Sequence of chain 1.A:
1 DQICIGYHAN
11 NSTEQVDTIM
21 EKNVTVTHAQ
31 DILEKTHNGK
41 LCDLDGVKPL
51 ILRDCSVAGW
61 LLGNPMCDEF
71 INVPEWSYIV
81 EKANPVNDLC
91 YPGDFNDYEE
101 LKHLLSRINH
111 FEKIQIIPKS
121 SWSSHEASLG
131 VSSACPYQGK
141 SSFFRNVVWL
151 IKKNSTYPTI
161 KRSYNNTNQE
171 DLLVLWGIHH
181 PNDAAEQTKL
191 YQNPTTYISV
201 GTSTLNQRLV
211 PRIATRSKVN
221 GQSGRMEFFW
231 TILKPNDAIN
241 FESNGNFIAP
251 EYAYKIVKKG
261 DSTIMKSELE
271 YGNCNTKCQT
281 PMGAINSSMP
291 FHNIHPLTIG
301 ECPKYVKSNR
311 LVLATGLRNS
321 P

Sequence of chain 3.A:
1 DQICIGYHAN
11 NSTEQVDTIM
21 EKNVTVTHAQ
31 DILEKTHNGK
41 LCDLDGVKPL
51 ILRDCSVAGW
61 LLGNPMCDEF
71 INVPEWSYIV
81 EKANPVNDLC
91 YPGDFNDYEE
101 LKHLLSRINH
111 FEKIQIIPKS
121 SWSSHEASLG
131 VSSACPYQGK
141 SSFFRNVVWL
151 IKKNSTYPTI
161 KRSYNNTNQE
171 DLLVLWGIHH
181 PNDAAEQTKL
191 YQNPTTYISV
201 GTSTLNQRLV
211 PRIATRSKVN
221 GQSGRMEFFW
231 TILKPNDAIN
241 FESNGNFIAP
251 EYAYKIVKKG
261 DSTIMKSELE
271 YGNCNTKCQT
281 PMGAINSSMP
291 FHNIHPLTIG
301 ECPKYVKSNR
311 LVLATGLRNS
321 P

The protein below binds the small molecule below.
Small molecule (SMILES): CC(=O)N[C@H]1[C@H](O[C@H]2[C@H](O)[C@@H](CO)OC[C@@H]2NC(C)=O)O[C@H](CO)[C@@H](O)[C@@H]1O

Binding-site contacts:
Ligand atom O6 contacts residue SER217 of chain 3.A at 4.5 Å.
Ligand atom C2 contacts residue ASN236 of chain 1.A at 3.6 Å.
Ligand atom C3 contacts residue ASN165 of chain 1.A at 3.9 Å.
Ligand atom O6 contacts residue ASP237 of chain 1.A at 4.4 Å.
Ligand atom C6 contacts residue ASN236 of chain 1.A at 3.7 Å.
Ligand atom C7 contacts residue THR167 of chain 1.A at 4.3 Å.
Ligand atom O5 contacts residue ASN236 of chain 1.A at 3.6 Å (h-bond).
Ligand atom O7 contacts residue ASN236 of chain 1.A at 2.8 Å (h-bond).
Ligand atom C1 contacts residue ASN165 of chain 1.A at 1.4 Å.
Ligand atom C7 contacts residue ASN165 of chain 1.A at 4.3 Å.
Ligand atom C8 contacts residue THR167 of chain 1.A at 4.5 Å.
Ligand atom C3 contacts residue ASN236 of chain 1.A at 3.5 Å.
Ligand atom O7 contacts residue THR167 of chain 1.A at 4.5 Å.
Ligand atom O6 contacts residue ASN236 of chain 1.A at 3.9 Å.
Ligand atom O6 contacts residue ALA238 of chain 1.A at 4.1 Å.
Ligand atom C4 contacts residue ASN165 of chain 1.A at 4.2 Å.
Ligand atom C7 contacts residue ASN236 of chain 1.A at 3.4 Å.
Ligand atom C2 contacts residue ASN165 of chain 1.A at 2.7 Å.
Ligand atom O4 contacts residue ASN236 of chain 1.A at 4.0 Å.
Ligand atom C1 contacts residue ASN236 of chain 1.A at 4.4 Å.
Ligand atom C5 contacts residue ASN236 of chain 1.A at 3.9 Å.
Ligand atom N2 contacts residue ASN236 of chain 1.A at 4.2 Å.
Ligand atom O3 contacts residue ASN236 of chain 1.A at 3.2 Å (h-bond).
Ligand atom O5 contacts residue ASN165 of chain 1.A at 2.4 Å (h-bond).
Ligand atom C4 contacts residue ASN236 of chain 1.A at 3.4 Å.
Ligand atom C5 contacts residue ASN165 of chain 1.A at 3.6 Å.
Ligand atom C8 contacts residue ASN236 of chain 1.A at 3.8 Å.
Ligand atom N2 contacts residue ASN165 of chain 1.A at 3.1 Å (h-bond).